Sequence of chain 1.A:
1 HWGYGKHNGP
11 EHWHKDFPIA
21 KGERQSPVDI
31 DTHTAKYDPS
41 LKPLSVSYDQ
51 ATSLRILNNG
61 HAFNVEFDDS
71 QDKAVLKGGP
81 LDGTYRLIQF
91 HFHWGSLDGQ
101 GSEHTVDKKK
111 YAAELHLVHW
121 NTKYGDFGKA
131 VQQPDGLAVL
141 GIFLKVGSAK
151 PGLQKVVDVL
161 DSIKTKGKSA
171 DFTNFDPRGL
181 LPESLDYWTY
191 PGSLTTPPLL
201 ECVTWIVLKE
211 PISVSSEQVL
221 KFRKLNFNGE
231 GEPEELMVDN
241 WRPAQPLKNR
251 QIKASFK

Binding-site contacts:
Ligand atom O3 contacts residue HIS116 of chain 1.A at 3.6 Å (h-bond).
Ligand atom O2 contacts residue ZN1 of chain 1.B at 3.9 Å.
Ligand atom N1 contacts residue HIS91 of chain 1.A at 3.1 Å (h-bond).
Ligand atom C11 contacts residue LEU194 of chain 1.A at 3.7 Å (hydrophobic).
Ligand atom S1 contacts residue THR195 of chain 1.A at 3.9 Å.
Ligand atom C14 contacts residue PRO198 of chain 1.A at 4.0 Å (hydrophobic).
Ligand atom N2 contacts residue PRO198 of chain 1.A at 4.3 Å.
Ligand atom C11 contacts residue PHE127 of chain 1.A at 3.7 Å (hydrophobic).
Ligand atom C6 contacts residue LEU194 of chain 1.A at 3.8 Å (hydrophobic).
Ligand atom C15 contacts residue PRO197 of chain 1.A at 4.2 Å (hydrophobic).
Ligand atom N1 contacts residue ZN1 of chain 1.B at 1.9 Å.
Ligand atom C5 contacts residue THR195 of chain 1.A at 4.0 Å.
Ligand atom O2 contacts residue TRP205 of chain 1.A at 3.5 Å.
Ligand atom S1 contacts residue ZN1 of chain 1.B at 3.0 Å.
Ligand atom C8 contacts residue LEU194 of chain 1.A at 3.6 Å (hydrophobic).
Ligand atom S1 contacts residue HIS116 of chain 1.A at 4.0 Å.
Ligand atom C12 contacts residue PHE127 of chain 1.A at 3.6 Å (hydrophobic).
Ligand atom O2 contacts residue THR195 of chain 1.A at 3.1 Å (h-bond).
Ligand atom C5 contacts residue LEU194 of chain 1.A at 3.7 Å (hydrophobic).
Ligand atom N1 contacts residue THR195 of chain 1.A at 3.0 Å (h-bond).
Ligand atom C10 contacts residue LEU194 of chain 1.A at 3.9 Å (hydrophobic).
Ligand atom N1 contacts residue HIS93 of chain 1.A at 3.3 Å (h-bond).
Ligand atom N1 contacts residue GLU103 of chain 1.A at 4.3 Å.
Ligand atom C9 contacts residue LEU194 of chain 1.A at 3.6 Å (hydrophobic).
Ligand atom S1 contacts residue HIS91 of chain 1.A at 3.8 Å.
Ligand atom O3 contacts residue HIS91 of chain 1.A at 3.0 Å.
Ligand atom O3 contacts residue ZN1 of chain 1.B at 3.0 Å.
Ligand atom C6 contacts residue THR196 of chain 1.A at 3.2 Å.
Ligand atom O2 contacts residue LEU194 of chain 1.A at 3.5 Å.
Ligand atom N1 contacts residue HIS116 of chain 1.A at 3.4 Å (h-bond).
Ligand atom C4 contacts residue LEU194 of chain 1.A at 3.9 Å (hydrophobic).
Ligand atom C4 contacts residue HIS91 of chain 1.A at 4.3 Å.
Ligand atom O3 contacts residue VAL118 of chain 1.A at 3.7 Å.
Ligand atom C5 contacts residue THR196 of chain 1.A at 3.5 Å.
Ligand atom O3 contacts residue VAL139 of chain 1.A at 4.0 Å.
Ligand atom O2 contacts residue SER193 of chain 1.A at 4.2 Å.
Ligand atom C9 contacts residue VAL118 of chain 1.A at 4.2 Å (hydrophobic).
Ligand atom C13 contacts residue PRO198 of chain 1.A at 4.2 Å (hydrophobic).
Ligand atom C15 contacts residue PRO198 of chain 1.A at 4.1 Å (hydrophobic).
Ligand atom C7 contacts residue LEU194 of chain 1.A at 3.8 Å (hydrophobic).

The protein below binds the small molecule below.
Small molecule (SMILES): Nc1cccc(-c2ccc(S(N)(=O)=O)cc2)c1